A small-molecule ligand and the protein it binds are described below.
Small molecule (SMILES): CC(=O)C(=O)O

Sequence of chain 2.A:
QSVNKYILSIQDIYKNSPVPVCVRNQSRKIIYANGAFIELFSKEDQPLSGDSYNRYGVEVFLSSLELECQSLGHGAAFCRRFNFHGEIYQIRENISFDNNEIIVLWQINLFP

Binding-site contacts:
Ligand atom OXT contacts residue ALA89 of chain 1.A at 3.8 Å.
Ligand atom CA contacts residue PRO30 of chain 2.A at 4.0 Å (hydrophobic).
Ligand atom O contacts residue ASN122 of chain 2.A at 3.4 Å.
Ligand atom C contacts residue LEU123 of chain 2.A at 3.9 Å (hydrophobic).
Ligand atom O contacts residue ALA89 of chain 1.A at 4.3 Å.
Ligand atom OXT contacts residue ILE121 of chain 2.A at 4.0 Å.
Ligand atom O3 contacts residue PRO32 of chain 2.A at 4.3 Å.
Ligand atom OXT contacts residue VAL31 of chain 2.A at 4.2 Å.
Ligand atom C contacts residue GLY87 of chain 1.A at 3.7 Å.
Ligand atom CA contacts residue PRO32 of chain 2.A at 4.3 Å (hydrophobic).
Ligand atom CB contacts residue LEU123 of chain 2.A at 4.0 Å (hydrophobic).
Ligand atom C contacts residue ILE121 of chain 2.A at 4.4 Å (hydrophobic).
Ligand atom CA contacts residue GLY87 of chain 1.A at 4.1 Å.
Ligand atom C contacts residue ASN122 of chain 2.A at 3.8 Å.
Ligand atom O3 contacts residue VAL31 of chain 2.A at 4.0 Å.
Ligand atom O3 contacts residue PRO30 of chain 2.A at 3.0 Å (h-bond).
Ligand atom OXT contacts residue GLY87 of chain 1.A at 2.9 Å (h-bond).
Ligand atom OXT contacts residue ALA88 of chain 1.A at 4.3 Å.
Ligand atom OXT contacts residue ASN122 of chain 2.A at 3.6 Å.
Ligand atom O3 contacts residue GLY87 of chain 1.A at 3.6 Å.
Ligand atom O contacts residue LEU123 of chain 2.A at 3.0 Å (h-bond).

Sequence of chain 1.A:
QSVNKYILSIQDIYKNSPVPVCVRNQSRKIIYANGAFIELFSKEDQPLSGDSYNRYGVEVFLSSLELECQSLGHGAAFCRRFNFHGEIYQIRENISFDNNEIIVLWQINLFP